The protein below binds the small molecule below.
Small molecule (SMILES): CC/C(C)=C1\OC(=O)[C@H](C)[C@H](O)[C@H](Cc2cccnc2)NC(=O)[C@@H](NC(=O)c2ncccc2O)[C@@H](C)OC1=O

Sequence of chain 2.F:
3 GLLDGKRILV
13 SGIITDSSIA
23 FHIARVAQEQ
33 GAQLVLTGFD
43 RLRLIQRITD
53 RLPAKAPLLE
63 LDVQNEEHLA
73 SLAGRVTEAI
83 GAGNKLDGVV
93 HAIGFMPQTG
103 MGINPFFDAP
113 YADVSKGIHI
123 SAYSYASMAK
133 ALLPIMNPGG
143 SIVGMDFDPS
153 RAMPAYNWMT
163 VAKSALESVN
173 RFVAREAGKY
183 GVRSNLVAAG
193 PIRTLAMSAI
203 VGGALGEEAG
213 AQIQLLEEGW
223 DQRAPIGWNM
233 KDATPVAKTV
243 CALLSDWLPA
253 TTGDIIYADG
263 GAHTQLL

Binding-site contacts:
Ligand atom CAN contacts residue ALA94 of chain 2.F at 3.6 Å (hydrophobic).
Ligand atom CG2 contacts residue TYR158 of chain 2.F at 3.6 Å (hydrophobic).
Ligand atom CBA contacts residue MET103 of chain 2.F at 3.8 Å (hydrophobic).
Ligand atom OAX contacts residue TYR158 of chain 2.F at 3.4 Å.
Ligand atom OAJ contacts residue ILE194 of chain 2.F at 3.2 Å (h-bond).
Ligand atom CAM contacts residue MET147 of chain 2.F at 3.7 Å (hydrophobic).
Ligand atom NAT contacts residue ALA191 of chain 2.F at 3.9 Å.
Ligand atom CAA contacts residue ALA157 of chain 2.F at 3.7 Å (hydrophobic).
Ligand atom OAI contacts residue GLY96 of chain 2.F at 3.6 Å.
Ligand atom O contacts residue TYR158 of chain 2.F at 3.0 Å (h-bond).
Ligand atom CAO contacts residue ILE21 of chain 2.F at 3.8 Å (hydrophobic).
Ligand atom CAL contacts residue ILE95 of chain 2.F at 3.6 Å (hydrophobic).
Ligand atom CAP contacts residue MET147 of chain 2.F at 3.7 Å (hydrophobic).
Ligand atom CAQ contacts residue ASP148 of chain 2.F at 3.5 Å.
Ligand atom OAJ contacts residue MET199 of chain 2.F at 3.4 Å.
Ligand atom CAS contacts residue GLY192 of chain 2.F at 3.6 Å.
Ligand atom CAS contacts residue ILE194 of chain 2.F at 3.9 Å (hydrophobic).
Ligand atom C contacts residue TYR158 of chain 2.F at 3.9 Å (hydrophobic).
Ligand atom CAL contacts residue ALA94 of chain 2.F at 3.5 Å (hydrophobic).
Ligand atom NAT contacts residue ASP148 of chain 2.F at 2.9 Å (salt-bridge).
Ligand atom OAJ contacts residue PRO193 of chain 2.F at 3.5 Å.
Ligand atom CAA contacts residue TYR158 of chain 2.F at 3.6 Å (hydrophobic).
Ligand atom CAL contacts residue MET147 of chain 2.F at 3.4 Å (hydrophobic).
Ligand atom CG2 contacts residue MET161 of chain 2.F at 3.5 Å (hydrophobic).
Ligand atom CAM contacts residue ASP148 of chain 2.F at 4.0 Å.
Ligand atom CAP contacts residue GLY96 of chain 2.F at 3.8 Å.
Ligand atom CAP contacts residue ILE95 of chain 2.F at 3.8 Å (hydrophobic).
Ligand atom OAE contacts residue MET103 of chain 2.F at 3.4 Å.
Ligand atom CAD contacts residue PHE149 of chain 2.F at 3.6 Å (hydrophobic).
Ligand atom CBG contacts residue LYS165 of chain 2.F at 3.6 Å.
Ligand atom CBG contacts residue GLY96 of chain 2.F at 3.6 Å.
Ligand atom OAI contacts residue LYS165 of chain 2.F at 2.8 Å (salt-bridge).
Ligand atom OAH contacts residue MET199 of chain 2.F at 3.2 Å (h-bond).
Ligand atom CBK contacts residue PRO193 of chain 2.F at 3.9 Å (hydrophobic).
Ligand atom CG2 contacts residue MET103 of chain 2.F at 3.8 Å (hydrophobic).
Ligand atom CAK contacts residue ILE21 of chain 2.F at 3.7 Å (hydrophobic).
Ligand atom OAI contacts residue MET161 of chain 2.F at 3.6 Å.
Ligand atom CAQ contacts residue ALA191 of chain 2.F at 3.8 Å (hydrophobic).
Ligand atom CAB contacts residue ILE202 of chain 2.F at 3.8 Å (hydrophobic).
Ligand atom CAP contacts residue LYS165 of chain 2.F at 3.6 Å.